The small molecule below binds the protein below.
Small molecule (SMILES): O=C(O)[C@@H]1O[C@H](O[C@H]2[C@@H](OS(=O)(=O)O)O[C@@H](O)[C@H](NS(=O)(=O)O)[C@H]2O)[C@@H](OS(=O)(=O)O)[C@H](O)[C@@H]1O

Binding-site contacts:
Ligand atom O5B contacts residue LYS156 of chain 59.B at 3.3 Å.
Ligand atom O5 contacts residue LYS156 of chain 59.B at 3.4 Å.
Ligand atom OAH contacts residue THR4 of chain 59.B at 3.7 Å.
Ligand atom O5 contacts residue ARG157 of chain 59.B at 3.8 Å.
Ligand atom OAF contacts residue ARG157 of chain 59.B at 2.8 Å (salt-bridge).
Ligand atom OAF contacts residue ALA158 of chain 59.B at 3.3 Å.
Ligand atom C6 contacts residue SER93 of chain 59.B at 4.0 Å.
Ligand atom O3 contacts residue ARG157 of chain 59.B at 3.3 Å (salt-bridge).
Ligand atom O4 contacts residue SER93 of chain 59.B at 3.0 Å (h-bond).
Ligand atom O6A contacts residue LEU62 of chain 59.B at 3.4 Å.
Ligand atom OAH contacts residue ASP3 of chain 59.B at 4.0 Å.
Ligand atom O6A contacts residue HIS155 of chain 59.B at 3.8 Å.
Ligand atom O5 contacts residue HIS155 of chain 59.B at 3.6 Å.
Ligand atom O3 contacts residue LYS156 of chain 59.B at 3.0 Å.
Ligand atom OAH contacts residue LEU2 of chain 59.B at 2.8 Å (h-bond).
Ligand atom C3 contacts residue ARG157 of chain 59.B at 3.7 Å.
Ligand atom O6A contacts residue HIS94 of chain 59.B at 3.2 Å (h-bond).
Ligand atom OAH contacts residue ARG157 of chain 59.B at 3.1 Å (salt-bridge).
Ligand atom O4 contacts residue HIS155 of chain 59.B at 3.5 Å (h-bond).
Ligand atom O4 contacts residue LYS156 of chain 59.B at 3.5 Å.
Ligand atom C3 contacts residue ALA158 of chain 59.B at 4.0 Å (hydrophobic).
Ligand atom O6B contacts residue HIS155 of chain 59.B at 3.3 Å (h-bond).
Ligand atom O6B contacts residue ARG157 of chain 59.B at 3.3 Å (salt-bridge).
Ligand atom C3 contacts residue LYS156 of chain 59.B at 4.0 Å.
Ligand atom SAG contacts residue ARG157 of chain 59.B at 3.6 Å (salt-bridge).
Ligand atom O6B contacts residue LEU62 of chain 59.B at 4.0 Å.
Ligand atom O6B contacts residue HIS94 of chain 59.B at 4.0 Å.
Ligand atom C6 contacts residue HIS155 of chain 59.B at 3.4 Å.
Ligand atom OAF contacts residue THR4 of chain 59.B at 2.9 Å (h-bond).
Ligand atom C6 contacts residue LEU62 of chain 59.B at 3.5 Å (hydrophobic).
Ligand atom OBI contacts residue LYS156 of chain 59.B at 4.0 Å.
Ligand atom C4 contacts residue LYS156 of chain 59.B at 4.0 Å.
Ligand atom C6 contacts residue HIS94 of chain 59.B at 3.9 Å.
Ligand atom C5 contacts residue HIS155 of chain 59.B at 4.0 Å.
Ligand atom O6A contacts residue SER93 of chain 59.B at 3.2 Å.
Ligand atom C2 contacts residue ALA158 of chain 59.B at 3.7 Å (hydrophobic).
Ligand atom O3 contacts residue ALA158 of chain 59.B at 3.0 Å (h-bond).
Ligand atom SAG contacts residue THR4 of chain 59.B at 3.9 Å.
Ligand atom C5 contacts residue LEU62 of chain 59.B at 3.8 Å (hydrophobic).
Ligand atom O6B contacts residue LYS156 of chain 59.B at 3.3 Å.

Sequence of chain 59.B:
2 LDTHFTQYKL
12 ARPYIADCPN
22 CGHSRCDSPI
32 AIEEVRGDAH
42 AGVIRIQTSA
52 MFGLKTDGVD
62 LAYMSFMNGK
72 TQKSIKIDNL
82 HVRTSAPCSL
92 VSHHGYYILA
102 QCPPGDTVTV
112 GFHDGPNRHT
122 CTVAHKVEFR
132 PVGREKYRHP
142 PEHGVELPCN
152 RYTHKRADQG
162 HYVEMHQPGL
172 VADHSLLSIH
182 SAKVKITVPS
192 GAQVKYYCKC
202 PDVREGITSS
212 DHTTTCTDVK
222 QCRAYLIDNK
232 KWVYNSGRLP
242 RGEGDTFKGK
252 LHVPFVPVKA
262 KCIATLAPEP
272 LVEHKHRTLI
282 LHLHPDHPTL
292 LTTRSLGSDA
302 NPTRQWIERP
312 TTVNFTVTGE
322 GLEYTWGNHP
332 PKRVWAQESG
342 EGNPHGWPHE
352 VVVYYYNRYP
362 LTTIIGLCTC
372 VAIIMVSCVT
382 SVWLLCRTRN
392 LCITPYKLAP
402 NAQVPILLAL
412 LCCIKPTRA